Sequence of chain 1.A:
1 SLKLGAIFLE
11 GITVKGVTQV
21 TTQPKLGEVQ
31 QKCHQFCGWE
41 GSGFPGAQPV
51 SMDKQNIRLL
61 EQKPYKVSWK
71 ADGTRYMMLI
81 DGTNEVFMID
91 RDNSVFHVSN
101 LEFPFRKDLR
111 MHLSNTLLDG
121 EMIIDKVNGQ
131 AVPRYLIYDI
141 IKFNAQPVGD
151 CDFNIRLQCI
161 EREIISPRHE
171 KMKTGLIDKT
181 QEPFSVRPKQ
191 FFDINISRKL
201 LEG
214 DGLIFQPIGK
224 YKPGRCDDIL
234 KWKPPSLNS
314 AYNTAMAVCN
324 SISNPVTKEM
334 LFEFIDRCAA

Binding-site contacts:
Ligand atom C8 contacts residue GLU121 of chain 1.A at 3.5 Å.
Ligand atom C4 contacts residue ILE217 of chain 1.A at 3.9 Å (hydrophobic).
Ligand atom C6 contacts residue TYR138 of chain 1.A at 3.9 Å (hydrophobic).
Ligand atom N2 contacts residue GLN219 of chain 1.A at 3.6 Å (h-bond).
Ligand atom C6 contacts residue GLY120 of chain 1.A at 4.5 Å.
Ligand atom N3 contacts residue ILE217 of chain 1.A at 3.5 Å.
Ligand atom O6 contacts residue ASP119 of chain 1.A at 3.3 Å (salt-bridge).
Ligand atom C2 contacts residue PRO49 of chain 1.A at 4.5 Å (hydrophobic).
Ligand atom C5 contacts residue ARG75 of chain 1.A at 3.8 Å.
Ligand atom N3 contacts residue PRO49 of chain 1.A at 3.7 Å.
Ligand atom C6 contacts residue ARG75 of chain 1.A at 3.3 Å.
Ligand atom C4 contacts residue PRO49 of chain 1.A at 4.2 Å (hydrophobic).
Ligand atom N1 contacts residue TYR138 of chain 1.A at 4.0 Å.
Ligand atom C6 contacts residue ASP119 of chain 1.A at 3.8 Å.
Ligand atom N1 contacts residue ASP119 of chain 1.A at 3.5 Å (salt-bridge).
Ligand atom N7 contacts residue GLU121 of chain 1.A at 3.7 Å.
Ligand atom N1 contacts residue ARG75 of chain 1.A at 3.9 Å.
Ligand atom N7 contacts residue ARG75 of chain 1.A at 3.5 Å.
Ligand atom O6 contacts residue GLY120 of chain 1.A at 3.4 Å (h-bond).
Ligand atom O6 contacts residue ARG75 of chain 1.A at 2.8 Å (salt-bridge).
Ligand atom N9 contacts residue ILE217 of chain 1.A at 3.8 Å.
Ligand atom C5 contacts residue TYR138 of chain 1.A at 4.2 Å (hydrophobic).
Ligand atom N7 contacts residue TYR138 of chain 1.A at 4.4 Å.
Ligand atom N9 contacts residue PRO49 of chain 1.A at 4.3 Å.
Ligand atom O6 contacts residue TYR138 of chain 1.A at 3.8 Å.
Ligand atom N2 contacts residue ILE232 of chain 1.A at 3.9 Å.

The protein below binds the small molecule below.
Small molecule (SMILES): Nc1nc2[nH]cnc2c(=O)[nH]1